Sequence of chain 1.E:
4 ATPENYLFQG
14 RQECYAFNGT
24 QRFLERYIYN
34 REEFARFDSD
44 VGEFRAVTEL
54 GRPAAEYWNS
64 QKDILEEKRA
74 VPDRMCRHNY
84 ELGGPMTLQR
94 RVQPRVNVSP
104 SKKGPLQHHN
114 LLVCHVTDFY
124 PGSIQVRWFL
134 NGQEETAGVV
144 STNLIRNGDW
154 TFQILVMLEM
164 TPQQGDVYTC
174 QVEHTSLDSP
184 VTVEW

A small-molecule ligand and the protein it binds are described below.
Small molecule (SMILES): CC(=O)N[C@@H]1[C@@H](O)[C@H](O)[C@@H](CO)O[C@H]1O

Binding-site contacts:
Ligand atom C2 contacts residue ASN21 of chain 1.E at 2.4 Å.
Ligand atom O7 contacts residue PHE20 of chain 1.E at 4.0 Å.
Ligand atom O7 contacts residue ASN21 of chain 1.E at 3.4 Å (h-bond).
Ligand atom C3 contacts residue ASN21 of chain 1.E at 3.8 Å.
Ligand atom C8 contacts residue ASN21 of chain 1.E at 4.4 Å.
Ligand atom C7 contacts residue ASN21 of chain 1.E at 3.3 Å.
Ligand atom N2 contacts residue ASN21 of chain 1.E at 2.8 Å (h-bond).
Ligand atom C5 contacts residue ASN21 of chain 1.E at 3.7 Å.
Ligand atom O5 contacts residue ASN21 of chain 1.E at 2.4 Å (h-bond).
Ligand atom C8 contacts residue PHE20 of chain 1.E at 4.4 Å (hydrophobic).
Ligand atom C1 contacts residue ASN21 of chain 1.E at 1.4 Å.
Ligand atom C4 contacts residue ASN21 of chain 1.E at 4.2 Å.